Sequence of chain 52.A:
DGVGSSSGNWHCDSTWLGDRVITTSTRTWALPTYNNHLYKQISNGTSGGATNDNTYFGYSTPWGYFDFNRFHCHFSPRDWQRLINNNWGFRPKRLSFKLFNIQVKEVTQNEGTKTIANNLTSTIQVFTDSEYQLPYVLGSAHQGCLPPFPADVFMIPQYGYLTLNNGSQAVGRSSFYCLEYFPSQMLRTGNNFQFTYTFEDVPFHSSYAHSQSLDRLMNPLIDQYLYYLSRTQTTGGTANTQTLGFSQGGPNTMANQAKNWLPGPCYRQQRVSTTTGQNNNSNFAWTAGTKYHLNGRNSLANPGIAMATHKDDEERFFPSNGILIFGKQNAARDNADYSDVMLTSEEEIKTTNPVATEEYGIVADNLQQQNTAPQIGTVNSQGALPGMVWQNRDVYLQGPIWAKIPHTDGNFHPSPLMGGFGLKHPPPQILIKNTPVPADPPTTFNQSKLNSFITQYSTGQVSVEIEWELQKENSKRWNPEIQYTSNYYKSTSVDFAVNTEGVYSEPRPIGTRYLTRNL

The small molecule below binds the protein below.
Small molecule (SMILES): Nc1ccn([C@H]2C[C@H](O[P](=O)(O)OC[C@H]3O[C@@H](n4cnc5c(N)ncnc54)C[C@@H]3O)[C@@H](CO)O2)c(=O)n1

Binding-site contacts:
Ligand atom C4 contacts residue PRO203 of chain 52.A at 4.1 Å (hydrophobic).
Ligand atom C2' contacts residue PRO414 of chain 52.A at 3.6 Å (hydrophobic).
Ligand atom N6 contacts residue PHE421 of chain 52.A at 3.8 Å.
Ligand atom C5 contacts residue ARG91 of chain 52.A at 4.2 Å.
Ligand atom C5 contacts residue ASP201 of chain 52.A at 3.3 Å.
Ligand atom N4 contacts residue VAL202 of chain 52.A at 2.9 Å (h-bond).
Ligand atom N4 contacts residue ASP201 of chain 52.A at 2.6 Å.
Ligand atom C6 contacts residue GLY422 of chain 52.A at 3.7 Å.
Ligand atom C4 contacts residue PRO203 of chain 52.A at 4.0 Å (hydrophobic).
Ligand atom N1 contacts residue PRO203 of chain 52.A at 3.8 Å.
Ligand atom C1' contacts residue PRO203 of chain 52.A at 4.1 Å (hydrophobic).
Ligand atom N6 contacts residue GLY422 of chain 52.A at 3.3 Å (h-bond).
Ligand atom N1 contacts residue PRO203 of chain 52.A at 4.2 Å.
Ligand atom N6 contacts residue GLY420 of chain 52.A at 3.7 Å.
Ligand atom C2 contacts residue GLY422 of chain 52.A at 3.2 Å.
Ligand atom C5 contacts residue PRO203 of chain 52.A at 3.8 Å (hydrophobic).
Ligand atom N7 contacts residue HIS413 of chain 52.A at 4.2 Å.
Ligand atom C6 contacts residue VAL202 of chain 52.A at 4.1 Å (hydrophobic).
Ligand atom N7 contacts residue PRO203 of chain 52.A at 4.1 Å.
Ligand atom N7 contacts residue ASN392 of chain 52.A at 4.2 Å.
Ligand atom C4 contacts residue VAL202 of chain 52.A at 3.7 Å (hydrophobic).
Ligand atom N1 contacts residue GLY422 of chain 52.A at 2.9 Å (h-bond).
Ligand atom C2' contacts residue PRO203 of chain 52.A at 3.3 Å (hydrophobic).
Ligand atom C6 contacts residue PRO203 of chain 52.A at 4.0 Å (hydrophobic).
Ligand atom N6 contacts residue VAL202 of chain 52.A at 4.2 Å.
Ligand atom N6 contacts residue SER415 of chain 52.A at 3.8 Å.
Ligand atom C5 contacts residue PRO203 of chain 52.A at 4.0 Å (hydrophobic).
Ligand atom N7 contacts residue SER415 of chain 52.A at 3.9 Å.
Ligand atom C2 contacts residue VAL202 of chain 52.A at 4.1 Å (hydrophobic).
Ligand atom N3 contacts residue ASP201 of chain 52.A at 4.2 Å.
Ligand atom C6 contacts residue SER415 of chain 52.A at 4.1 Å.
Ligand atom OP2 contacts residue ASP409 of chain 17.A at 3.2 Å (salt-bridge).
Ligand atom N1 contacts residue VAL202 of chain 52.A at 3.5 Å.
Ligand atom C2 contacts residue PRO203 of chain 52.A at 4.0 Å (hydrophobic).
Ligand atom C4 contacts residue ASP201 of chain 52.A at 3.5 Å.
Ligand atom C8 contacts residue HIS413 of chain 52.A at 3.9 Å.
Ligand atom C5 contacts residue VAL202 of chain 52.A at 3.6 Å (hydrophobic).
Ligand atom C6 contacts residue PRO203 of chain 52.A at 4.0 Å (hydrophobic).
Ligand atom C2' contacts residue HIS413 of chain 52.A at 3.7 Å.
Ligand atom O3' contacts residue PRO414 of chain 52.A at 4.2 Å.

Sequence of chain 17.A:
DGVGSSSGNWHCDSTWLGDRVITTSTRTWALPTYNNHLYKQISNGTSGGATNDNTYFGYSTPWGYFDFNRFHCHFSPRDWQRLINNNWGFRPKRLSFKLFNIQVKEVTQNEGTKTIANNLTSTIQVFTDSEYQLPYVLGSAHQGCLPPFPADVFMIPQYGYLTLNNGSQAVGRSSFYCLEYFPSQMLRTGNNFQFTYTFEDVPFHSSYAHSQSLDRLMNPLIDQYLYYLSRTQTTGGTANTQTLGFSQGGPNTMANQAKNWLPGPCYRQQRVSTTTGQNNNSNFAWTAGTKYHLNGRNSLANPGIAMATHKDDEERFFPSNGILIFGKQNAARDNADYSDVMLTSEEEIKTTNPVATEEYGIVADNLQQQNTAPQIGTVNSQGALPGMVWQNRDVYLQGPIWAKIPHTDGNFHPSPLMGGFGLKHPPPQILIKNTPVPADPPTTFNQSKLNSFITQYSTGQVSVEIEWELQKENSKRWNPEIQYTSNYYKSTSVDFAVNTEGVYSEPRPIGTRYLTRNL